Sequence of chain 1.O:
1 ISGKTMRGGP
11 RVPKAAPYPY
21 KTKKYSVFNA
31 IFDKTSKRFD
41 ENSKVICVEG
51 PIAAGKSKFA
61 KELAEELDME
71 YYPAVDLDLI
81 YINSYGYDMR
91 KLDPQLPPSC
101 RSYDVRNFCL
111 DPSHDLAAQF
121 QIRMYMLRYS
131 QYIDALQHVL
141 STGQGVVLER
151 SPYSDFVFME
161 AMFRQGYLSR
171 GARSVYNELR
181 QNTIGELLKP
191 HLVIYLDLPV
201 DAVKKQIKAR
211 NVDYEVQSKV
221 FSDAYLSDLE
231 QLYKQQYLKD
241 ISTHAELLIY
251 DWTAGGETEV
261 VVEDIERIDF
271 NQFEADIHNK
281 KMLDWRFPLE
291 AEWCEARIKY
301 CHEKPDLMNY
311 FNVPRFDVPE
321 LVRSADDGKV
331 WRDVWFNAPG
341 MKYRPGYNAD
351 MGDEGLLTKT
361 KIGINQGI

The protein below binds the small molecule below.
Small molecule (SMILES): Nc1nc2c(ncn2[C@H]2C[C@H](O)[C@@H](CO[P](=O)(O)O[P](=O)(O)OP(=O)(O)O)O2)c(=O)[nH]1

Binding-site contacts:
Ligand atom C6 contacts residue PHE158 of chain 1.O at 3.2 Å (hydrophobic).
Ligand atom N1 contacts residue MET162 of chain 1.O at 3.5 Å.
Ligand atom O2A contacts residue ILE52 of chain 1.O at 3.2 Å.
Ligand atom C3' contacts residue GLU215 of chain 1.O at 3.1 Å.
Ligand atom C4 contacts residue MET124 of chain 1.O at 3.6 Å (hydrophobic).
Ligand atom N2 contacts residue MET162 of chain 1.O at 2.9 Å (h-bond).
Ligand atom C4' contacts residue GLU215 of chain 1.O at 3.1 Å.
Ligand atom O6 contacts residue ARG128 of chain 1.O at 3.4 Å (salt-bridge).
Ligand atom O6 contacts residue PHE158 of chain 1.O at 3.0 Å.
Ligand atom N2 contacts residue PHE120 of chain 1.O at 3.0 Å.
Ligand atom C1' contacts residue VAL105 of chain 1.O at 3.5 Å (hydrophobic).
Ligand atom O1A contacts residue ALA53 of chain 1.O at 2.3 Å (h-bond).
Ligand atom O1G contacts residue SER57 of chain 1.O at 2.1 Å (h-bond).
Ligand atom PB contacts residue GLY55 of chain 1.O at 3.7 Å.
Ligand atom C3' contacts residue ILE52 of chain 1.O at 3.4 Å (hydrophobic).
Ligand atom N7 contacts residue PHE158 of chain 1.O at 3.5 Å.
Ligand atom N7 contacts residue MET124 of chain 1.O at 3.4 Å.
Ligand atom C4 contacts residue PHE158 of chain 1.O at 3.5 Å (hydrophobic).
Ligand atom N7 contacts residue ARG128 of chain 1.O at 2.8 Å (salt-bridge).
Ligand atom C5 contacts residue PHE158 of chain 1.O at 3.2 Å (hydrophobic).
Ligand atom O1G contacts residue GLU149 of chain 1.O at 3.1 Å (salt-bridge).
Ligand atom O4' contacts residue VAL105 of chain 1.O at 3.3 Å.
Ligand atom PA contacts residue ILE52 of chain 1.O at 3.5 Å.
Ligand atom O3B contacts residue SER57 of chain 1.O at 3.5 Å (h-bond).
Ligand atom C8 contacts residue PHE158 of chain 1.O at 3.7 Å (hydrophobic).
Ligand atom C8 contacts residue MET124 of chain 1.O at 3.7 Å (hydrophobic).
Ligand atom C5 contacts residue MET124 of chain 1.O at 3.4 Å (hydrophobic).
Ligand atom O6 contacts residue ASP155 of chain 1.O at 3.2 Å (salt-bridge).
Ligand atom C2 contacts residue PHE120 of chain 1.O at 3.7 Å (hydrophobic).
Ligand atom N1 contacts residue PHE158 of chain 1.O at 3.5 Å.
Ligand atom C2' contacts residue ILE52 of chain 1.O at 3.6 Å (hydrophobic).
Ligand atom O2B contacts residue LYS56 of chain 1.O at 3.2 Å (salt-bridge).
Ligand atom O2B contacts residue ALA54 of chain 1.O at 3.6 Å.
Ligand atom O1B contacts residue GLY55 of chain 1.O at 3.0 Å (h-bond).
Ligand atom O3G contacts residue SER57 of chain 1.O at 3.1 Å (h-bond).
Ligand atom C5 contacts residue ARG128 of chain 1.O at 3.6 Å.
Ligand atom O3' contacts residue GLU215 of chain 1.O at 1.9 Å (salt-bridge).
Ligand atom PG contacts residue SER57 of chain 1.O at 3.0 Å.
Ligand atom O1A contacts residue ILE52 of chain 1.O at 3.0 Å.
Ligand atom O2B contacts residue GLY55 of chain 1.O at 3.4 Å (h-bond).